This small molecule binds to this protein.
Small molecule (SMILES): CC(=O)N[C@@H]1[C@@H](O)[C@H](O)[C@@H](CO)O[C@H]1O

Sequence of chain 1.A:
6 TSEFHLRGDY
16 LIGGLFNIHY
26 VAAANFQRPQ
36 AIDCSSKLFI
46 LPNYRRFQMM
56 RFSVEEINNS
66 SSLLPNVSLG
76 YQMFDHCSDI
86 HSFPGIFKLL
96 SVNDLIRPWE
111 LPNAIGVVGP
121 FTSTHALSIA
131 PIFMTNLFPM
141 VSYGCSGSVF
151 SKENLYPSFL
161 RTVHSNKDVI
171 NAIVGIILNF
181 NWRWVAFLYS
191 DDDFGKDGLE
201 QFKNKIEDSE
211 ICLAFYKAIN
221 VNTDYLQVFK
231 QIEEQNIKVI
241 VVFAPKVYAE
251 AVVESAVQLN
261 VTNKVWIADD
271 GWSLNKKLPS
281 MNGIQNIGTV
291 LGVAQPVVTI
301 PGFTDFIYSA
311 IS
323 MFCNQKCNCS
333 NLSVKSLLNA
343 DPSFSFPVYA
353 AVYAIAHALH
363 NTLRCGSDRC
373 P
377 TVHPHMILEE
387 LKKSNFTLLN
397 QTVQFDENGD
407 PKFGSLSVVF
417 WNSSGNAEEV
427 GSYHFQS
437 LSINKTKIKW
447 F

Binding-site contacts:
Ligand atom C2 contacts residue ASN71 of chain 1.A at 2.4 Å.
Ligand atom O5 contacts residue ASN71 of chain 1.A at 2.3 Å (h-bond).
Ligand atom C5 contacts residue ASN71 of chain 1.A at 3.6 Å.
Ligand atom N2 contacts residue ASN71 of chain 1.A at 3.0 Å (h-bond).
Ligand atom C8 contacts residue ASN71 of chain 1.A at 3.3 Å.
Ligand atom C7 contacts residue ASN71 of chain 1.A at 3.4 Å.
Ligand atom O6 contacts residue ASN71 of chain 1.A at 4.0 Å.
Ligand atom O6 contacts residue ASP14 of chain 1.A at 4.4 Å.
Ligand atom C3 contacts residue ASN71 of chain 1.A at 3.8 Å.
Ligand atom C1 contacts residue ASN71 of chain 1.A at 1.4 Å.
Ligand atom C4 contacts residue ASN71 of chain 1.A at 4.1 Å.
Ligand atom O7 contacts residue ASN71 of chain 1.A at 4.4 Å.